Sequence of chain 1.A:
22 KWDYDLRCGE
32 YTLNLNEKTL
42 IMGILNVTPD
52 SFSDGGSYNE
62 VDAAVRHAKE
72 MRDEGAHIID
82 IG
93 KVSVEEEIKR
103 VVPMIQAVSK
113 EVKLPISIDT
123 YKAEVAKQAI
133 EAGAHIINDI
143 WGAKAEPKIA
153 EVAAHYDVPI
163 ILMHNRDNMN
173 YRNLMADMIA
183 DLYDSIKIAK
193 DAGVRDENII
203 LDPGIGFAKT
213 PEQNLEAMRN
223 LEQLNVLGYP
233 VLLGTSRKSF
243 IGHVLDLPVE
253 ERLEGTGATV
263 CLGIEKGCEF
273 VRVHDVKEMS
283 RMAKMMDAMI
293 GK

The protein below binds the small molecule below.
Small molecule (SMILES): Nc1nc2c(c(=O)[nH]1)N=C(CCNc1ccc(C(=O)O)cc1)CN2

Binding-site contacts:
Ligand atom N5 contacts residue ILE142 of chain 1.A at 3.6 Å.
Ligand atom O1 contacts residue GLY236 of chain 1.A at 3.4 Å (h-bond).
Ligand atom C6 contacts residue PHE209 of chain 1.A at 3.9 Å (hydrophobic).
Ligand atom C3 contacts residue ARG274 of chain 1.A at 3.6 Å.
Ligand atom N3 contacts residue ASP204 of chain 1.A at 3.0 Å (salt-bridge).
Ligand atom O2 contacts residue LYS240 of chain 1.A at 3.2 Å.
Ligand atom C5 contacts residue ARG274 of chain 1.A at 3.8 Å.
Ligand atom C7 contacts residue ARG274 of chain 1.A at 3.9 Å.
Ligand atom O1 contacts residue LYS240 of chain 1.A at 2.7 Å (salt-bridge).
Ligand atom N5 contacts residue ASN140 of chain 1.A at 3.2 Å (h-bond).
Ligand atom N4 contacts residue ASP204 of chain 1.A at 3.0 Å (salt-bridge).
Ligand atom C5 contacts residue ASP121 of chain 1.A at 4.0 Å.
Ligand atom C6 contacts residue ARG274 of chain 1.A at 3.4 Å.
Ligand atom N4 contacts residue ASN140 of chain 1.A at 2.7 Å (h-bond).
Ligand atom N1 contacts residue ARG274 of chain 1.A at 3.3 Å (salt-bridge).
Ligand atom N2 contacts residue ARG274 of chain 1.A at 3.7 Å.
Ligand atom C13 contacts residue GLY208 of chain 1.A at 3.6 Å.
Ligand atom C8 contacts residue ASP204 of chain 1.A at 3.5 Å.
Ligand atom N6 contacts residue PHE209 of chain 1.A at 3.7 Å.
Ligand atom N2 contacts residue ILE142 of chain 1.A at 3.7 Å.
Ligand atom C15 contacts residue SER241 of chain 1.A at 3.1 Å.
Ligand atom C7 contacts residue LYS240 of chain 1.A at 3.7 Å.
Ligand atom C14 contacts residue GLY208 of chain 1.A at 3.8 Å.
Ligand atom N2 contacts residue ASP121 of chain 1.A at 3.1 Å (salt-bridge).
Ligand atom N1 contacts residue PHE209 of chain 1.A at 3.8 Å.
Ligand atom C12 contacts residue LYS240 of chain 1.A at 3.7 Å.
Ligand atom C8 contacts residue ASN140 of chain 1.A at 3.5 Å.
Ligand atom C2 contacts residue SO41 of chain 1.E at 3.3 Å.
Ligand atom C1 contacts residue SO41 of chain 1.E at 3.0 Å.
Ligand atom O2 contacts residue SER241 of chain 1.A at 2.3 Å (h-bond).
Ligand atom C8 contacts residue MET165 of chain 1.A at 3.8 Å (hydrophobic).
Ligand atom C4 contacts residue ASP121 of chain 1.A at 3.8 Å.
Ligand atom C5 contacts residue ILE142 of chain 1.A at 3.8 Å (hydrophobic).
Ligand atom C1 contacts residue LYS240 of chain 1.A at 3.9 Å.
Ligand atom C13 contacts residue LYS240 of chain 1.A at 3.8 Å.
Ligand atom C15 contacts residue LYS240 of chain 1.A at 3.9 Å.
Ligand atom C4 contacts residue ARG274 of chain 1.A at 3.6 Å.
Ligand atom N3 contacts residue MET165 of chain 1.A at 3.7 Å.
Ligand atom N1 contacts residue LYS240 of chain 1.A at 3.5 Å (salt-bridge).
Ligand atom O3 contacts residue SER241 of chain 1.A at 2.7 Å (h-bond).